A small-molecule ligand and the protein it binds are described below.
Small molecule (SMILES): CC(=O)N[C@H]1[C@H](O[C@H]2[C@H](O)[C@@H](NC(C)=O)CO[C@@H]2CO[C@@H]2O[C@@H](C)[C@@H](O)[C@@H](O)[C@@H]2O)O[C@H](CO)[C@@H](O[C@@H]2O[C@H](CO)[C@@H](O)[C@H](O)[C@@H]2O)[C@@H]1O

Sequence of chain 1.A:
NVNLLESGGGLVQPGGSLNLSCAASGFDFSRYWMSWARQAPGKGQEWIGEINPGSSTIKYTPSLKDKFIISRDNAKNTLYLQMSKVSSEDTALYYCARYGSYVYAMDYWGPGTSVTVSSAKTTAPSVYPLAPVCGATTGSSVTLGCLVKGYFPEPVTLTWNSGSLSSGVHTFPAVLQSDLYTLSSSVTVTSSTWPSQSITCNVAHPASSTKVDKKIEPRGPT

Binding-site contacts:
Ligand atom C6 contacts residue TYR80 of chain 1.A at 3.4 Å (hydrophobic).
Ligand atom C3 contacts residue ASN19 of chain 1.A at 3.8 Å.
Ligand atom C5 contacts residue ASN19 of chain 1.A at 4.4 Å.
Ligand atom O7 contacts residue ASN19 of chain 1.A at 3.3 Å (h-bond).
Ligand atom C5 contacts residue ASN19 of chain 1.A at 3.6 Å.
Ligand atom C8 contacts residue ASN19 of chain 1.A at 4.5 Å.
Ligand atom C6 contacts residue ASN19 of chain 1.A at 4.4 Å.
Ligand atom C1 contacts residue GLN82 of chain 1.A at 4.3 Å.
Ligand atom C4 contacts residue ASN19 of chain 1.A at 4.2 Å.
Ligand atom C6 contacts residue GLN82 of chain 1.A at 3.5 Å.
Ligand atom C4 contacts residue TYR80 of chain 1.A at 4.5 Å (hydrophobic).
Ligand atom C1 contacts residue ASN19 of chain 1.A at 1.4 Å.
Ligand atom N2 contacts residue ASN19 of chain 1.A at 2.9 Å (h-bond).
Ligand atom C8 contacts residue SER17 of chain 1.A at 4.1 Å.
Ligand atom O4 contacts residue TYR80 of chain 1.A at 3.7 Å.
Ligand atom C8 contacts residue LEU18 of chain 1.A at 4.4 Å (hydrophobic).
Ligand atom O5 contacts residue GLN82 of chain 1.A at 4.1 Å.
Ligand atom C2 contacts residue ASN19 of chain 1.A at 2.4 Å.
Ligand atom O5 contacts residue ASN19 of chain 1.A at 2.3 Å (h-bond).
Ligand atom C7 contacts residue ASN19 of chain 1.A at 3.3 Å.
Ligand atom C5 contacts residue GLN82 of chain 1.A at 3.4 Å.
Ligand atom C6 contacts residue GLN82 of chain 1.A at 4.4 Å.
Ligand atom O5 contacts residue GLN82 of chain 1.A at 3.9 Å.